A small-molecule ligand and the protein it binds are described below.
Small molecule (SMILES): Nc1nc2c(ncn2[C@@H]2O[C@H](CO[P](=O)(O)OP(=O)(O)O)[C@@H](O[P](=O)(O)OP(=O)(O)O)[C@H]2O)c(=O)[nH]1

Binding-site contacts:
Ligand atom PB contacts residue ASP106 of chain 1.B at 3.5 Å.
Ligand atom O6 contacts residue LYS134 of chain 1.B at 2.7 Å (salt-bridge).
Ligand atom O2D contacts residue MG1 of chain 1.J at 2.1 Å.
Ligand atom N2 contacts residue LEU161 of chain 1.B at 3.5 Å.
Ligand atom O1B contacts residue ILE105 of chain 1.B at 3.6 Å.
Ligand atom PD contacts residue MG1 of chain 1.J at 3.5 Å.
Ligand atom PB contacts residue SER107 of chain 1.B at 3.3 Å.
Ligand atom PD contacts residue ARG168 of chain 1.B at 3.6 Å.
Ligand atom N2 contacts residue VAL156 of chain 1.B at 3.2 Å (h-bond).
Ligand atom O3D contacts residue LEU45 of chain 1.B at 3.6 Å.
Ligand atom O1B contacts residue ASP106 of chain 1.B at 2.5 Å (salt-bridge).
Ligand atom O1B contacts residue GLY108 of chain 1.B at 2.5 Å (h-bond).
Ligand atom O3D contacts residue LYS46 of chain 1.B at 2.7 Å (salt-bridge).
Ligand atom O2' contacts residue ILE104 of chain 1.B at 3.7 Å.
Ligand atom N3 contacts residue PHE155 of chain 1.B at 3.7 Å.
Ligand atom O3A contacts residue SER107 of chain 1.B at 2.9 Å (h-bond).
Ligand atom N2 contacts residue PHE155 of chain 1.B at 3.2 Å.
Ligand atom C2 contacts residue PHE155 of chain 1.B at 3.3 Å (hydrophobic).
Ligand atom O2B contacts residue ASP106 of chain 1.B at 3.6 Å (salt-bridge).
Ligand atom O2D contacts residue ARG168 of chain 1.B at 2.8 Å (salt-bridge).
Ligand atom O3A contacts residue ASP106 of chain 1.B at 3.4 Å.
Ligand atom N1 contacts residue PHE155 of chain 1.B at 3.3 Å.
Ligand atom N2 contacts residue ASP162 of chain 1.B at 2.8 Å (salt-bridge).
Ligand atom O1B contacts residue SER107 of chain 1.B at 2.4 Å (h-bond).
Ligand atom C6 contacts residue LYS134 of chain 1.B at 3.7 Å.
Ligand atom PA contacts residue SER107 of chain 1.B at 3.6 Å.
Ligand atom O1D contacts residue LYS46 of chain 1.B at 3.6 Å (salt-bridge).
Ligand atom O3D contacts residue ARG168 of chain 1.B at 3.4 Å (salt-bridge).
Ligand atom O6 contacts residue VAL156 of chain 1.B at 3.5 Å (h-bond).
Ligand atom C6 contacts residue PHE155 of chain 1.B at 3.6 Å (hydrophobic).
Ligand atom O3B contacts residue SER107 of chain 1.B at 3.4 Å (h-bond).
Ligand atom C2 contacts residue LEU161 of chain 1.B at 3.7 Å (hydrophobic).
Ligand atom O6 contacts residue ILE104 of chain 1.B at 3.7 Å.
Ligand atom C2 contacts residue VAL156 of chain 1.B at 3.6 Å (hydrophobic).
Ligand atom O1D contacts residue GLY47 of chain 1.B at 3.0 Å (h-bond).
Ligand atom O2A contacts residue SER107 of chain 1.B at 3.2 Å (h-bond).
Ligand atom O1C contacts residue MG1 of chain 1.J at 3.1 Å.
Ligand atom O2D contacts residue ASP162 of chain 1.B at 3.4 Å (salt-bridge).
Ligand atom PB contacts residue GLY108 of chain 1.B at 3.6 Å.
Ligand atom N1 contacts residue VAL156 of chain 1.B at 3.1 Å (h-bond).

Sequence of chain 1.B:
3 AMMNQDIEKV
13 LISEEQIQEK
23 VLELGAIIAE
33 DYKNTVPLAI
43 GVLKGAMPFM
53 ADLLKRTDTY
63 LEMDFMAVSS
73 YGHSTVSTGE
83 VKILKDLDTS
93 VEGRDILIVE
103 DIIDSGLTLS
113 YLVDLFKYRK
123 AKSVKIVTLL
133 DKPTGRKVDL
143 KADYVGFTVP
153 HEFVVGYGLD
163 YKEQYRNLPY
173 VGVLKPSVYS